Sequence of chain 1.Z:
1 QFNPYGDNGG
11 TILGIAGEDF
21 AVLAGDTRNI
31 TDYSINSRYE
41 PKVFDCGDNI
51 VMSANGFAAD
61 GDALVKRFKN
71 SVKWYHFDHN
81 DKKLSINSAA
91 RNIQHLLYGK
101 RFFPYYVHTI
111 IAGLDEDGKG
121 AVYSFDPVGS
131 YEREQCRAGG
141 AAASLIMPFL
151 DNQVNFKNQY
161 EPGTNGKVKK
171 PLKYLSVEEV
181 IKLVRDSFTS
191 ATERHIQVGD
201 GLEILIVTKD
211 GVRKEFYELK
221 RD

Sequence of chain 1.H:
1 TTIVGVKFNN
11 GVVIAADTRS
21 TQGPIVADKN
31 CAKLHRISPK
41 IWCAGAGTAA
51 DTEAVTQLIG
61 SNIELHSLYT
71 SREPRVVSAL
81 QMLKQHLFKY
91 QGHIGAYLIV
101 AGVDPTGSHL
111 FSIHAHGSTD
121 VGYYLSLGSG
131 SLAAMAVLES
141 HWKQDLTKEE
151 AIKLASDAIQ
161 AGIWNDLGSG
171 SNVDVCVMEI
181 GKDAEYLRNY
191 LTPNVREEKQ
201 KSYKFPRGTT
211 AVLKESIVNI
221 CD

Sequence of chain 1.I:
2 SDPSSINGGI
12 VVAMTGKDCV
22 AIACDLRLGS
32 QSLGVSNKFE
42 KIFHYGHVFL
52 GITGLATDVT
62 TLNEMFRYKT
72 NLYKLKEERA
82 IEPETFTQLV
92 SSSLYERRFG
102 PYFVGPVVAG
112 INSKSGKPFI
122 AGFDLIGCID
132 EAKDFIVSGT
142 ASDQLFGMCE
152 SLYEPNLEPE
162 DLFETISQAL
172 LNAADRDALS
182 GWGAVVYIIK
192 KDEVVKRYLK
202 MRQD

A protein and the small-molecule ligand that binds it are described below.
Small molecule (SMILES): Cc1ncc(C(=O)N[C@@H](CC(C)C)C(=O)N[C@@H](CC2CCCCC2)C(=O)N[C@H](CCS(C)(=O)=O)Cc2ccc(CN)cc2)s1

Binding-site contacts:
Ligand atom O30 contacts residue SER129 of chain 1.H at 3.0 Å (h-bond).
Ligand atom C18 contacts residue GLY45 of chain 1.H at 3.6 Å.
Ligand atom C24 contacts residue LYS33 of chain 1.H at 3.7 Å.
Ligand atom N14 contacts residue GLY47 of chain 1.H at 3.4 Å (h-bond).
Ligand atom C42 contacts residue ALA27 of chain 1.H at 3.4 Å (hydrophobic).
Ligand atom C16 contacts residue THR1 of chain 1.H at 2.6 Å.
Ligand atom C26 contacts residue THR1 of chain 1.H at 2.4 Å.
Ligand atom C23 contacts residue CYS31 of chain 1.H at 3.5 Å (hydrophobic).
Ligand atom N11 contacts residue THR21 of chain 1.H at 2.8 Å (h-bond).
Ligand atom C25 contacts residue LYS33 of chain 1.H at 3.8 Å.
Ligand atom O31 contacts residue SER20 of chain 1.H at 3.2 Å.
Ligand atom O31 contacts residue THR21 of chain 1.H at 2.8 Å (h-bond).
Ligand atom C42 contacts residue GLN22 of chain 1.H at 3.5 Å.
Ligand atom C42 contacts residue SER20 of chain 1.H at 3.6 Å.
Ligand atom C16 contacts residue GLY45 of chain 1.H at 3.8 Å.
Ligand atom C23 contacts residue SER20 of chain 1.H at 3.6 Å.
Ligand atom N22 contacts residue GLU53 of chain 1.H at 3.0 Å (salt-bridge).
Ligand atom C40 contacts residue ASP125 of chain 1.I at 3.2 Å.
Ligand atom C12 contacts residue GLY47 of chain 1.H at 3.7 Å.
Ligand atom N22 contacts residue ALA32 of chain 1.H at 3.7 Å.
Ligand atom O39 contacts residue ALA49 of chain 1.H at 3.2 Å (h-bond).
Ligand atom N14 contacts residue THR1 of chain 1.H at 3.6 Å (h-bond).
Ligand atom C41 contacts residue SER20 of chain 1.H at 3.7 Å.
Ligand atom O30 contacts residue GLY128 of chain 1.H at 3.8 Å.
Ligand atom C15 contacts residue THR1 of chain 1.H at 2.3 Å.
Ligand atom C26 contacts residue GLY47 of chain 1.H at 3.5 Å.
Ligand atom C43 contacts residue CYS129 of chain 1.I at 3.6 Å (hydrophobic).
Ligand atom C4 contacts residue LEU126 of chain 1.I at 3.5 Å (hydrophobic).
Ligand atom C25 contacts residue THR1 of chain 1.H at 1.4 Å.
Ligand atom O44 contacts residue GLN22 of chain 1.H at 2.9 Å.
Ligand atom C9 contacts residue THR21 of chain 1.H at 3.4 Å.
Ligand atom C32 contacts residue THR21 of chain 1.H at 3.8 Å.
Ligand atom C10 contacts residue THR21 of chain 1.H at 3.5 Å.
Ligand atom C34 contacts residue THR48 of chain 1.H at 3.8 Å.
Ligand atom C34 contacts residue GLY47 of chain 1.H at 3.4 Å.
Ligand atom N8 contacts residue ASP125 of chain 1.I at 3.5 Å (salt-bridge).
Ligand atom C42 contacts residue THR21 of chain 1.H at 3.3 Å.
Ligand atom S27 contacts residue THR1 of chain 1.H at 3.5 Å (h-bond).
Ligand atom O30 contacts residue THR1 of chain 1.H at 3.4 Å.
Ligand atom O29 contacts residue GLY47 of chain 1.H at 3.7 Å.